Sequence of chain 1.D:
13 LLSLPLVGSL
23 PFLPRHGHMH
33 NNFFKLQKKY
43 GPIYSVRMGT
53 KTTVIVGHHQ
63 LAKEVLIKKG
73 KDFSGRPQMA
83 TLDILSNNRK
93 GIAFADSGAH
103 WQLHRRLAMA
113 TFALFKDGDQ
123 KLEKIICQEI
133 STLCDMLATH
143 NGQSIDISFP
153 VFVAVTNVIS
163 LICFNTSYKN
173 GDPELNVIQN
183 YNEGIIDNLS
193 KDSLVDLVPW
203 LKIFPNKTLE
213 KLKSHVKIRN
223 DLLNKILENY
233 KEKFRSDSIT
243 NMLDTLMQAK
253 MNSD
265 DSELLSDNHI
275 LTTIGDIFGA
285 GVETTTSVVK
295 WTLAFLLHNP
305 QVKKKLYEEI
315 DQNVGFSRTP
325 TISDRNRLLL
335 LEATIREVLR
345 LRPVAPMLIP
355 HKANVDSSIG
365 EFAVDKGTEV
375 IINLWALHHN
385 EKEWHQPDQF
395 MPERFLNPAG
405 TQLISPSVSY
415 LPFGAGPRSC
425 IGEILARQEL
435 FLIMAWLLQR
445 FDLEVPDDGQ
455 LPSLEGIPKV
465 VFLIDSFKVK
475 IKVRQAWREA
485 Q

Binding-site contacts:
Ligand atom CAS contacts residue THR288 of chain 1.D at 3.9 Å.
Ligand atom OAO contacts residue HEM1 of chain 1.K at 3.2 Å.
Ligand atom CAL contacts residue ALA284 of chain 1.D at 4.3 Å (hydrophobic).
Ligand atom CAK contacts residue ALA95 of chain 1.D at 3.4 Å (hydrophobic).
Ligand atom CAI contacts residue PHE96 of chain 1.D at 4.1 Å (hydrophobic).
Ligand atom CAN contacts residue HEM1 of chain 1.K at 3.7 Å.
Ligand atom CAW contacts residue LEU191 of chain 1.D at 4.2 Å (hydrophobic).
Ligand atom CAH contacts residue PHE96 of chain 1.D at 4.2 Å (hydrophobic).
Ligand atom OAD contacts residue ILE187 of chain 1.D at 4.0 Å.
Ligand atom CAA contacts residue ILE188 of chain 1.D at 4.0 Å (hydrophobic).
Ligand atom OAX contacts residue HEM1 of chain 1.K at 3.8 Å.
Ligand atom CAP contacts residue THR288 of chain 1.D at 4.0 Å.
Ligand atom CAB contacts residue ILE187 of chain 1.D at 4.2 Å (hydrophobic).
Ligand atom CAG contacts residue ASP280 of chain 1.D at 3.9 Å.
Ligand atom CAP contacts residue VAL348 of chain 1.D at 4.0 Å (hydrophobic).
Ligand atom CAP contacts residue ALA349 of chain 1.D at 4.2 Å (hydrophobic).
Ligand atom OAX contacts residue ALA284 of chain 1.D at 3.5 Å.
Ligand atom OAO contacts residue ILE353 of chain 1.D at 3.3 Å.
Ligand atom CAP contacts residue HEM1 of chain 1.K at 3.6 Å.
Ligand atom CAJ contacts residue ALA284 of chain 1.D at 3.9 Å (hydrophobic).
Ligand atom CAN contacts residue ILE353 of chain 1.D at 4.3 Å (hydrophobic).
Ligand atom CAR contacts residue VAL464 of chain 1.D at 4.2 Å (hydrophobic).
Ligand atom CAR contacts residue PHE96 of chain 1.D at 4.2 Å (hydrophobic).
Ligand atom CAL contacts residue ALA95 of chain 1.D at 4.0 Å (hydrophobic).
Ligand atom CAC contacts residue GLY283 of chain 1.D at 3.9 Å.
Ligand atom CAM contacts residue ALA284 of chain 1.D at 4.3 Å (hydrophobic).
Ligand atom CAE contacts residue LEU87 of chain 1.D at 4.2 Å (hydrophobic).
Ligand atom CAT contacts residue VAL465 of chain 1.D at 3.6 Å (hydrophobic).
Ligand atom CAK contacts residue ALA284 of chain 1.D at 4.3 Å (hydrophobic).
Ligand atom CAB contacts residue ILE188 of chain 1.D at 3.6 Å (hydrophobic).
Ligand atom CAR contacts residue ILE353 of chain 1.D at 3.9 Å (hydrophobic).
Ligand atom CAL contacts residue HEM1 of chain 1.K at 3.7 Å.
Ligand atom CAH contacts residue ASP280 of chain 1.D at 3.8 Å.
Ligand atom CAL contacts residue ILE353 of chain 1.D at 4.1 Å (hydrophobic).
Ligand atom CAC contacts residue ASN184 of chain 1.D at 4.1 Å.
Ligand atom CAW contacts residue VAL464 of chain 1.D at 3.9 Å (hydrophobic).
Ligand atom OAD contacts residue ASN184 of chain 1.D at 2.9 Å (h-bond).
Ligand atom CAS contacts residue VAL465 of chain 1.D at 3.6 Å (hydrophobic).
Ligand atom CAW contacts residue LEU87 of chain 1.D at 4.1 Å (hydrophobic).
Ligand atom OAX contacts residue THR288 of chain 1.D at 3.4 Å.

A small-molecule ligand and the protein it binds are described below.
Small molecule (SMILES): CC(=O)[C@@]1(O)CC[C@H]2[C@@H]3CC=C4C[C@@H](O)CC[C@]4(C)[C@H]3CC[C@@]21C